Sequence of chain 1.B:
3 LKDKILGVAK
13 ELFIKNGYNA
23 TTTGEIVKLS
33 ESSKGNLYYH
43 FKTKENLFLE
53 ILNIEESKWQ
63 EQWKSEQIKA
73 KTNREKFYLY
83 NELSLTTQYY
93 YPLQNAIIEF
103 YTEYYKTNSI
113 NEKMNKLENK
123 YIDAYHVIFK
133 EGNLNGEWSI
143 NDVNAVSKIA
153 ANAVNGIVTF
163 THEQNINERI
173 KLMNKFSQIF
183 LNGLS

A small-molecule ligand and the protein it binds are described below.
Small molecule (SMILES): CC[n+]1c(-c2ccccc2)c2cc(N)ccc2c2ccc(N)cc21

Binding-site contacts:
Ligand atom C10 contacts residue ASN157 of chain 1.B at 3.9 Å.
Ligand atom C4 contacts residue TYR123 of chain 1.B at 3.4 Å (hydrophobic).
Ligand atom C12 contacts residue TYR123 of chain 1.B at 3.8 Å (hydrophobic).
Ligand atom N23 contacts residue TYR123 of chain 1.B at 4.2 Å.
Ligand atom C13 contacts residue TYR123 of chain 1.B at 3.4 Å (hydrophobic).
Ligand atom C13 contacts residue GLN90 of chain 1.B at 3.9 Å.
Ligand atom C2 contacts residue SER86 of chain 1.B at 3.6 Å.
Ligand atom C4 contacts residue GLN90 of chain 1.B at 3.3 Å.
Ligand atom C1 contacts residue GLN90 of chain 1.B at 3.6 Å.
Ligand atom C14 contacts residue GLN90 of chain 1.B at 3.7 Å.
Ligand atom C14 contacts residue TYR123 of chain 1.B at 3.5 Å (hydrophobic).
Ligand atom C22 contacts residue GLN90 of chain 1.B at 3.8 Å.
Ligand atom C9 contacts residue ASN157 of chain 1.B at 4.0 Å.
Ligand atom C11 contacts residue ASN157 of chain 1.B at 3.8 Å.
Ligand atom C10 contacts residue TYR123 of chain 1.B at 3.8 Å (hydrophobic).
Ligand atom C12 contacts residue ASN157 of chain 1.B at 3.6 Å.
Ligand atom C2 contacts residue TYR123 of chain 1.B at 3.7 Å (hydrophobic).
Ligand atom C2 contacts residue TRP61 of chain 1.B at 3.8 Å (hydrophobic).
Ligand atom C9 contacts residue ALA153 of chain 1.B at 4.0 Å (hydrophobic).
Ligand atom C20 contacts residue GLU120 of chain 1.B at 3.7 Å.
Ligand atom C13 contacts residue ASN157 of chain 1.B at 4.0 Å.
Ligand atom C22 contacts residue ILE99 of chain 1.B at 4.0 Å (hydrophobic).
Ligand atom C3 contacts residue GLN90 of chain 1.B at 3.1 Å.
Ligand atom N23 contacts residue TRP61 of chain 1.B at 3.4 Å.
Ligand atom N24 contacts residue ASN154 of chain 1.B at 3.4 Å (h-bond).
Ligand atom C7 contacts residue ASN157 of chain 1.B at 3.8 Å.
Ligand atom N5 contacts residue TYR123 of chain 1.B at 4.1 Å.
Ligand atom C1 contacts residue SER86 of chain 1.B at 4.0 Å.
Ligand atom C3 contacts residue TYR123 of chain 1.B at 3.6 Å (hydrophobic).
Ligand atom C19 contacts residue GLU120 of chain 1.B at 3.4 Å.
Ligand atom C2 contacts residue GLN90 of chain 1.B at 3.3 Å.
Ligand atom C16 contacts residue ASN157 of chain 1.B at 4.0 Å.
Ligand atom C8 contacts residue ASN157 of chain 1.B at 4.0 Å.
Ligand atom C18 contacts residue GLU120 of chain 1.B at 3.4 Å.
Ligand atom C22 contacts residue GLN96 of chain 1.B at 3.5 Å.
Ligand atom N23 contacts residue GLN90 of chain 1.B at 3.6 Å (h-bond).
Ligand atom C19 contacts residue MET116 of chain 1.B at 3.8 Å (hydrophobic).
Ligand atom C1 contacts residue TYR123 of chain 1.B at 3.4 Å (hydrophobic).
Ligand atom C17 contacts residue GLU120 of chain 1.B at 3.7 Å.
Ligand atom C18 contacts residue MET116 of chain 1.B at 3.3 Å (hydrophobic).